Binding-site contacts:
Ligand atom CB contacts residue PHE67 of chain 1.U at 3.7 Å (hydrophobic).
Ligand atom CB contacts residue LEU97 of chain 1.U at 3.8 Å (hydrophobic).
Ligand atom C1 contacts residue TYR69 of chain 1.U at 3.9 Å (hydrophobic).
Ligand atom CD1 contacts residue PHE89 of chain 1.T at 3.5 Å (hydrophobic).
Ligand atom CZ contacts residue LEU121 of chain 1.U at 3.8 Å (hydrophobic).
Ligand atom CE2 contacts residue LEU55 of chain 1.T at 3.9 Å (hydrophobic).
Ligand atom CA contacts residue PHE89 of chain 1.T at 3.5 Å (hydrophobic).
Ligand atom CA contacts residue PHE67 of chain 1.U at 3.7 Å (hydrophobic).
Ligand atom C contacts residue PHE67 of chain 1.U at 3.5 Å (hydrophobic).
Ligand atom C2 contacts residue LEU55 of chain 1.T at 3.7 Å (hydrophobic).
Ligand atom CD contacts residue TYR69 of chain 1.U at 3.3 Å (hydrophobic).
Ligand atom N contacts residue TYR69 of chain 1.U at 3.9 Å.
Ligand atom CB contacts residue PHE119 of chain 1.U at 3.9 Å (hydrophobic).
Ligand atom CD2 contacts residue LEU97 of chain 1.U at 3.9 Å (hydrophobic).
Ligand atom N contacts residue TYR69 of chain 1.U at 3.2 Å (h-bond).
Ligand atom C8 contacts residue ARG29 of chain 1.U at 3.9 Å.
Ligand atom CA contacts residue PHE67 of chain 1.U at 3.5 Å (hydrophobic).
Ligand atom C7 contacts residue SER59 of chain 1.T at 3.3 Å.
Ligand atom C contacts residue TYR69 of chain 1.U at 3.7 Å (hydrophobic).
Ligand atom C8 contacts residue LEU30 of chain 1.U at 3.7 Å (hydrophobic).
Ligand atom CM contacts residue PHE119 of chain 1.U at 3.6 Å (hydrophobic).
Ligand atom CE2 contacts residue LEU99 of chain 1.U at 3.8 Å (hydrophobic).
Ligand atom CB contacts residue LEU198 of chain 1.U at 3.8 Å (hydrophobic).
Ligand atom C8 contacts residue SER59 of chain 1.T at 3.7 Å.
Ligand atom CM contacts residue LEU198 of chain 1.U at 3.6 Å (hydrophobic).
Ligand atom C5 contacts residue LEU55 of chain 1.T at 3.9 Å (hydrophobic).
Ligand atom CD2 contacts residue TYR69 of chain 1.U at 3.6 Å (hydrophobic).
Ligand atom C contacts residue PHE89 of chain 1.T at 3.9 Å (hydrophobic).
Ligand atom CE2 contacts residue TYR69 of chain 1.U at 3.9 Å (hydrophobic).
Ligand atom O contacts residue PHE89 of chain 1.T at 3.9 Å.
Ligand atom CB contacts residue SER95 of chain 1.U at 3.5 Å.
Ligand atom N contacts residue PHE67 of chain 1.U at 3.8 Å.
Ligand atom C4 contacts residue ILE35 of chain 1.U at 3.6 Å (hydrophobic).
Ligand atom N contacts residue PHE89 of chain 1.T at 3.7 Å.
Ligand atom C1 contacts residue LEU55 of chain 1.T at 3.8 Å (hydrophobic).
Ligand atom CB contacts residue PHE67 of chain 1.U at 3.4 Å (hydrophobic).
Ligand atom CZ contacts residue THR86 of chain 1.T at 3.4 Å.
Ligand atom O contacts residue TYR69 of chain 1.U at 2.7 Å (h-bond).
Ligand atom CE1 contacts residue THR86 of chain 1.T at 3.7 Å.
Ligand atom C2 contacts residue TYR69 of chain 1.U at 3.5 Å (hydrophobic).

Sequence of chain 1.U:
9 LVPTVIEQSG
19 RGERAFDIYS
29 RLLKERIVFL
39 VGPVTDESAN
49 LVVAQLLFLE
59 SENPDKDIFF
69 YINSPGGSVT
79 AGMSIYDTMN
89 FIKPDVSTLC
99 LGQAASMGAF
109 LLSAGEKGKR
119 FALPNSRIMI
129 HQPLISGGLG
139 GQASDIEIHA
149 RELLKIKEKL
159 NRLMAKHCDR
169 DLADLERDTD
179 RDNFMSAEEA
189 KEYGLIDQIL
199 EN

Sequence of chain 1.T:
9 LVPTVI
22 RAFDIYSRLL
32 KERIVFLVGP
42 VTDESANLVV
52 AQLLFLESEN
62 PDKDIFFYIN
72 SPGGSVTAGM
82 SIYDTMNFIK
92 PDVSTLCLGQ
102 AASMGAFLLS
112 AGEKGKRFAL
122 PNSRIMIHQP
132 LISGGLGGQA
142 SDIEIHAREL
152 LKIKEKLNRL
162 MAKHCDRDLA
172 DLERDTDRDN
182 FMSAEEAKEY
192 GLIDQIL

The small molecule below binds the protein below.
Small molecule (SMILES): C/C=C/C=C/C=C/C(=O)N[C@@H](Cc1ccccc1)C(=O)N[C@H]1COC(=O)[C@@H]2C[C@@H](C)CN2C(=O)[C@H](C)NC(=O)[C@H](C)N(C)C(=O)[C@@H]2CCCN2C1=O